Sequence of chain 39.C:
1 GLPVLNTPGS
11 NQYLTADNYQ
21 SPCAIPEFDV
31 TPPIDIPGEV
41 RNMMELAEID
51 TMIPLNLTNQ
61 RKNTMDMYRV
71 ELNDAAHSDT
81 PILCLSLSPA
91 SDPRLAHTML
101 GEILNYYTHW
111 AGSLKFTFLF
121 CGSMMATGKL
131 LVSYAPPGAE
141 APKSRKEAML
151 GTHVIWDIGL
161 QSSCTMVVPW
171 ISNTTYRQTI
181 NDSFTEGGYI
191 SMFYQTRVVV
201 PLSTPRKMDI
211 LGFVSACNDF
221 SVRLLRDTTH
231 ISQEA

Sequence of chain 39.A:
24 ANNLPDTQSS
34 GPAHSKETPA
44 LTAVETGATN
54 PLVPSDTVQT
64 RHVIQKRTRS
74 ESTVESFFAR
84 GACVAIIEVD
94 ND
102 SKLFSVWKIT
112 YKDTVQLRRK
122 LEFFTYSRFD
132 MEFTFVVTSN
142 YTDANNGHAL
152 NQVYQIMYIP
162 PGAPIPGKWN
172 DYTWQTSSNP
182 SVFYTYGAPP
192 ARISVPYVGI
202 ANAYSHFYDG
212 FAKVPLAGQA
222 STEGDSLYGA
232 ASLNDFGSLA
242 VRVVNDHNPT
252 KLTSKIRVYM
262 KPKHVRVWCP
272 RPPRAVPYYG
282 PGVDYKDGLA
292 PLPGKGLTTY

A protein and the small-molecule ligand that binds it are described below.
Small molecule (SMILES): COc1ccc(OCc2ccc(COc3c(Cl)cccc3Cl)cc2)c(Cl)c1

Binding-site contacts:
Ligand atom C21 contacts residue HIS207 of chain 39.A at 3.6 Å.
Ligand atom O3 contacts residue PHE130 of chain 39.A at 3.6 Å.
Ligand atom O1 contacts residue MET132 of chain 39.A at 3.7 Å.
Ligand atom C9 contacts residue PHE237 of chain 39.A at 3.7 Å (hydrophobic).
Ligand atom C20 contacts residue LEU240 of chain 39.A at 3.8 Å (hydrophobic).
Ligand atom CL3 contacts residue PHE134 of chain 39.A at 3.8 Å.
Ligand atom CL2 contacts residue ALA24 of chain 39.C at 3.5 Å.
Ligand atom O3 contacts residue TYR112 of chain 39.A at 3.6 Å.
Ligand atom C5 contacts residue TYR112 of chain 39.A at 3.5 Å (hydrophobic).
Ligand atom C11 contacts residue ILE110 of chain 39.A at 3.8 Å (hydrophobic).
Ligand atom CL2 contacts residue TYR159 of chain 39.A at 3.6 Å.
Ligand atom C1 contacts residue TYR205 of chain 39.A at 3.8 Å (hydrophobic).
Ligand atom C17 contacts residue ALA24 of chain 39.C at 3.7 Å (hydrophobic).
Ligand atom C7 contacts residue PHE237 of chain 39.A at 3.5 Å (hydrophobic).
Ligand atom C14 contacts residue TYR159 of chain 39.A at 3.5 Å (hydrophobic).
Ligand atom C12 contacts residue PHE134 of chain 39.A at 3.8 Å (hydrophobic).
Ligand atom O1 contacts residue PHE237 of chain 39.A at 3.8 Å.
Ligand atom CL2 contacts residue ILE25 of chain 39.C at 3.4 Å.
Ligand atom C9 contacts residue VAL199 of chain 39.A at 3.6 Å (hydrophobic).
Ligand atom C13 contacts residue PHE134 of chain 39.A at 3.7 Å (hydrophobic).
Ligand atom O2 contacts residue VAL196 of chain 39.A at 3.4 Å.
Ligand atom C13 contacts residue ILE110 of chain 39.A at 3.7 Å (hydrophobic).
Ligand atom C17 contacts residue TYR159 of chain 39.A at 3.7 Å (hydrophobic).
Ligand atom C12 contacts residue ILE110 of chain 39.A at 3.8 Å (hydrophobic).
Ligand atom C10 contacts residue TYR159 of chain 39.A at 3.5 Å (hydrophobic).
Ligand atom C16 contacts residue TYR159 of chain 39.A at 3.8 Å (hydrophobic).
Ligand atom C21 contacts residue SER128 of chain 39.A at 3.8 Å.
Ligand atom C21 contacts residue TYR205 of chain 39.A at 3.8 Å (hydrophobic).
Ligand atom C2 contacts residue PHE237 of chain 39.A at 3.6 Å (hydrophobic).
Ligand atom C7 contacts residue MET132 of chain 39.A at 3.3 Å (hydrophobic).
Ligand atom C20 contacts residue ILE194 of chain 39.A at 3.8 Å (hydrophobic).
Ligand atom C3 contacts residue MET132 of chain 39.A at 3.7 Å (hydrophobic).
Ligand atom O1 contacts residue ILE110 of chain 39.A at 3.7 Å.
Ligand atom CL3 contacts residue LEU240 of chain 39.A at 3.8 Å.
Ligand atom C13 contacts residue MET132 of chain 39.A at 3.4 Å (hydrophobic).
Ligand atom C4 contacts residue MET132 of chain 39.A at 3.8 Å (hydrophobic).
Ligand atom C6 contacts residue TYR112 of chain 39.A at 3.7 Å (hydrophobic).
Ligand atom C8 contacts residue MET132 of chain 39.A at 3.4 Å (hydrophobic).
Ligand atom C16 contacts residue ALA24 of chain 39.C at 3.8 Å (hydrophobic).
Ligand atom C19 contacts residue LEU240 of chain 39.A at 3.8 Å (hydrophobic).